Binding-site contacts:
Ligand atom O5 contacts residue TRP160 of chain 1.B at 3.2 Å.
Ligand atom C1 contacts residue TRP109 of chain 1.B at 3.7 Å (hydrophobic).
Ligand atom C12 contacts residue TYR152 of chain 1.B at 3.5 Å (hydrophobic).
Ligand atom C3 contacts residue NAP1 of chain 1.E at 3.6 Å.
Ligand atom O3 contacts residue TYR152 of chain 1.B at 3.3 Å.
Ligand atom C3 contacts residue GLU140 of chain 1.B at 3.4 Å.
Ligand atom O1 contacts residue TYR78 of chain 1.B at 2.8 Å (h-bond).
Ligand atom C11 contacts residue TYR152 of chain 1.B at 4.0 Å (hydrophobic).
Ligand atom O1 contacts residue NAP1 of chain 1.E at 3.4 Å.
Ligand atom O2 contacts residue TRP109 of chain 1.B at 4.2 Å.
Ligand atom C12 contacts residue TRP334 of chain 1.B at 3.8 Å (hydrophobic).
Ligand atom O5 contacts residue TRP334 of chain 1.B at 4.2 Å.
Ligand atom O2 contacts residue MET333 of chain 1.B at 4.2 Å.
Ligand atom C19 contacts residue NAP1 of chain 1.E at 4.1 Å.
Ligand atom C5 contacts residue NAP1 of chain 1.E at 4.0 Å.
Ligand atom C6 contacts residue NAP1 of chain 1.E at 4.2 Å.
Ligand atom C16 contacts residue TRP250 of chain 1.B at 3.9 Å (hydrophobic).
Ligand atom C7 contacts residue TYR46 of chain 1.B at 3.5 Å (hydrophobic).
Ligand atom C4 contacts residue TYR78 of chain 1.B at 3.4 Å (hydrophobic).
Ligand atom C9 contacts residue TYR152 of chain 1.B at 3.9 Å (hydrophobic).
Ligand atom C2 contacts residue NAP1 of chain 1.E at 3.5 Å.
Ligand atom C2 contacts residue GLU140 of chain 1.B at 3.7 Å.
Ligand atom C2 contacts residue ILE77 of chain 1.B at 4.2 Å (hydrophobic).
Ligand atom C3 contacts residue TYR78 of chain 1.B at 3.6 Å (hydrophobic).
Ligand atom O2 contacts residue LEU331 of chain 1.B at 3.5 Å.
Ligand atom C15 contacts residue TYR46 of chain 1.B at 3.6 Å (hydrophobic).
Ligand atom C14 contacts residue TYR152 of chain 1.B at 4.0 Å (hydrophobic).
Ligand atom C14 contacts residue TYR46 of chain 1.B at 4.2 Å (hydrophobic).
Ligand atom C15 contacts residue TRP250 of chain 1.B at 3.6 Å (hydrophobic).
Ligand atom O1 contacts residue LYS107 of chain 1.B at 4.0 Å.
Ligand atom C19 contacts residue LEU331 of chain 1.B at 3.9 Å (hydrophobic).
Ligand atom C18 contacts residue MET333 of chain 1.B at 3.8 Å (hydrophobic).
Ligand atom C18 contacts residue TRP250 of chain 1.B at 3.6 Å (hydrophobic).
Ligand atom C6 contacts residue TYR46 of chain 1.B at 4.0 Å (hydrophobic).
Ligand atom O2 contacts residue TRP334 of chain 1.B at 2.9 Å.
Ligand atom C11 contacts residue TRP334 of chain 1.B at 3.7 Å (hydrophobic).
Ligand atom C2 contacts residue TRP109 of chain 1.B at 3.7 Å (hydrophobic).
Ligand atom O1 contacts residue GLU140 of chain 1.B at 2.6 Å (salt-bridge).
Ligand atom O5 contacts residue MET333 of chain 1.B at 4.1 Å.
Ligand atom C4 contacts residue NAP1 of chain 1.E at 3.7 Å.

The protein below binds the small molecule below.
Small molecule (SMILES): C[C@]12C=CC(=O)C=C1CC[C@@H]1[C@@H]2C(=O)C[C@@]2(C)[C@H]1CC[C@]2(O)C(O)=CO

Sequence of chain 1.B:
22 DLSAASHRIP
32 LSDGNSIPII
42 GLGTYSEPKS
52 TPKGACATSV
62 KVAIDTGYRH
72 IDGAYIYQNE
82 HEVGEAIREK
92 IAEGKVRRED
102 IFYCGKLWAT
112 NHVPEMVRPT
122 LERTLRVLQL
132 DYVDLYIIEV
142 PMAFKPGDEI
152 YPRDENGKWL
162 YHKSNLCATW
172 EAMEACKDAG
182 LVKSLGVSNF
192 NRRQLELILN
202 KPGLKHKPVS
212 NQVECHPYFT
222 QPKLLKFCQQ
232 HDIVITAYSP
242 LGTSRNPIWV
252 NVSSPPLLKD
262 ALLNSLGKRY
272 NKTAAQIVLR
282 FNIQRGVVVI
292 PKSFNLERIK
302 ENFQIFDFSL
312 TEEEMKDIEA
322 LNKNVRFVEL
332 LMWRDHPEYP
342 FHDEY